Binding-site contacts:
Ligand atom N2 contacts residue PHE149 of chain 1.A at 3.5 Å (h-bond).
Ligand atom C5 contacts residue PHE149 of chain 1.A at 3.4 Å (hydrophobic).
Ligand atom O3 contacts residue GLY20 of chain 1.A at 3.3 Å.
Ligand atom F1 contacts residue MET83 of chain 1.A at 3.6 Å.
Ligand atom C6 contacts residue VAL151 of chain 1.A at 3.7 Å (hydrophobic).
Ligand atom C1 contacts residue MET159 of chain 1.A at 3.2 Å (hydrophobic).
Ligand atom C6 contacts residue PHE149 of chain 1.A at 3.6 Å (hydrophobic).
Ligand atom C14 contacts residue ILE81 of chain 1.A at 3.6 Å (hydrophobic).
Ligand atom C10 contacts residue PHE149 of chain 1.A at 3.4 Å (hydrophobic).
Ligand atom O3 contacts residue ANP1 of chain 1.D at 2.8 Å (h-bond).
Ligand atom O2 contacts residue ASP148 of chain 1.A at 3.7 Å.
Ligand atom C5 contacts residue LEU155 of chain 1.A at 3.7 Å (hydrophobic).
Ligand atom N2 contacts residue SER152 of chain 1.A at 2.9 Å (h-bond).
Ligand atom C9 contacts residue ILE81 of chain 1.A at 3.8 Å (hydrophobic).
Ligand atom F1 contacts residue LYS37 of chain 1.A at 3.4 Å.
Ligand atom N3 contacts residue ILE81 of chain 1.A at 3.6 Å.
Ligand atom C13 contacts residue ILE81 of chain 1.A at 3.8 Å (hydrophobic).
Ligand atom C7 contacts residue PHE149 of chain 1.A at 3.4 Å (hydrophobic).
Ligand atom C19 contacts residue LYS37 of chain 1.A at 3.7 Å.
Ligand atom C9 contacts residue ASP148 of chain 1.A at 3.6 Å.
Ligand atom C8 contacts residue LYS37 of chain 1.A at 3.8 Å.
Ligand atom N1 contacts residue PHE149 of chain 1.A at 3.5 Å (h-bond).
Ligand atom C11 contacts residue ASP148 of chain 1.A at 3.6 Å.
Ligand atom C14 contacts residue ASP148 of chain 1.A at 3.4 Å.
Ligand atom O3 contacts residue GLY17 of chain 1.A at 3.1 Å (h-bond).
Ligand atom O3 contacts residue LYS37 of chain 1.A at 3.5 Å (salt-bridge).
Ligand atom O1 contacts residue ASP148 of chain 1.A at 3.3 Å (salt-bridge).
Ligand atom N2 contacts residue VAL151 of chain 1.A at 3.2 Å.
Ligand atom F1 contacts residue ASP148 of chain 1.A at 3.3 Å.
Ligand atom C2 contacts residue MET159 of chain 1.A at 3.5 Å (hydrophobic).
Ligand atom N1 contacts residue LEU155 of chain 1.A at 3.7 Å.
Ligand atom C7 contacts residue VAL151 of chain 1.A at 3.4 Å (hydrophobic).
Ligand atom C6 contacts residue SER152 of chain 1.A at 3.4 Å.
Ligand atom O1 contacts residue LYS37 of chain 1.A at 2.8 Å (salt-bridge).
Ligand atom C18 contacts residue ANP1 of chain 1.D at 3.6 Å.
Ligand atom F1 contacts residue ILE81 of chain 1.A at 3.4 Å.
Ligand atom C16 contacts residue VAL67 of chain 1.A at 3.5 Å (hydrophobic).
Ligand atom O2 contacts residue LYS37 of chain 1.A at 3.2 Å (salt-bridge).
Ligand atom C10 contacts residue ASP148 of chain 1.A at 3.5 Å.
Ligand atom C7 contacts residue LEU55 of chain 1.A at 3.7 Å (hydrophobic).

The protein below binds the small molecule below.
Small molecule (SMILES): O=C(NOCCO)c1ccn2cncc2c1Nc1ccc(C2CC2)cc1F

Sequence of chain 1.A:
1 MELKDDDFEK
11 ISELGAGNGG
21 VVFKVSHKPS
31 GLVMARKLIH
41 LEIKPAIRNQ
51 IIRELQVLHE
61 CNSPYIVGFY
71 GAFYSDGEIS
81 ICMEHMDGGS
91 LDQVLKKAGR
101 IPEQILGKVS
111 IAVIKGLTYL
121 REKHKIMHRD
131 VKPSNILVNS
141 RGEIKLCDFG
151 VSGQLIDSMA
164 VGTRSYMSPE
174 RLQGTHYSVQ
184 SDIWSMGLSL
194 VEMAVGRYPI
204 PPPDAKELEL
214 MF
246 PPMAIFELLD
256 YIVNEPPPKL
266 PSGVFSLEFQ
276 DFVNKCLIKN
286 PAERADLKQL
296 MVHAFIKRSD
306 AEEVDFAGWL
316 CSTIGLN